Binding-site contacts:
Ligand atom F contacts residue LEU31 of chain 1.B at 3.8 Å.
Ligand atom C contacts residue PHE18 of chain 1.B at 4.2 Å (hydrophobic).
Ligand atom F contacts residue ILE26 of chain 1.B at 3.8 Å.
Ligand atom N contacts residue MET50 of chain 1.B at 3.7 Å.
Ligand atom N1 contacts residue MET70 of chain 1.B at 3.5 Å.
Ligand atom C7 contacts residue MET70 of chain 1.B at 3.9 Å (hydrophobic).
Ligand atom O contacts residue GLU53 of chain 1.B at 4.3 Å.
Ligand atom C3 contacts residue LEU86 of chain 1.A at 3.6 Å (hydrophobic).
Ligand atom C contacts residue MET71 of chain 1.B at 4.0 Å (hydrophobic).
Ligand atom C5 contacts residue ALA83 of chain 1.A at 4.3 Å (hydrophobic).
Ligand atom C2 contacts residue PHE67 of chain 1.B at 4.0 Å (hydrophobic).
Ligand atom C6 contacts residue MET50 of chain 1.B at 3.8 Å (hydrophobic).
Ligand atom F contacts residue ILE62 of chain 1.B at 4.1 Å.
Ligand atom C1 contacts residue PHE18 of chain 1.B at 3.9 Å (hydrophobic).
Ligand atom C6 contacts residue LEU86 of chain 1.A at 4.2 Å (hydrophobic).
Ligand atom N1 contacts residue VAL87 of chain 1.A at 3.8 Å.
Ligand atom C5 contacts residue MET71 of chain 1.B at 4.2 Å (hydrophobic).
Ligand atom C5 contacts residue LEU86 of chain 1.A at 3.8 Å (hydrophobic).
Ligand atom N contacts residue VAL54 of chain 1.B at 3.8 Å.
Ligand atom C7 contacts residue VAL54 of chain 1.B at 4.0 Å (hydrophobic).
Ligand atom O contacts residue ALA83 of chain 1.A at 4.2 Å.
Ligand atom O contacts residue MET50 of chain 1.B at 3.1 Å (h-bond).
Ligand atom N contacts residue ILE62 of chain 1.B at 3.9 Å.
Ligand atom C contacts residue LEU86 of chain 1.A at 3.7 Å (hydrophobic).
Ligand atom C4 contacts residue LEU86 of chain 1.A at 4.0 Å (hydrophobic).
Ligand atom C7 contacts residue ALA83 of chain 1.A at 4.2 Å (hydrophobic).
Ligand atom O contacts residue VAL54 of chain 1.B at 3.4 Å.
Ligand atom C1 contacts residue LEU86 of chain 1.A at 3.8 Å (hydrophobic).
Ligand atom F contacts residue PHE67 of chain 1.B at 4.0 Å.
Ligand atom C2 contacts residue LEU86 of chain 1.A at 3.9 Å (hydrophobic).
Ligand atom F contacts residue PHE18 of chain 1.B at 4.0 Å.
Ligand atom C5 contacts residue VAL87 of chain 1.A at 3.6 Å (hydrophobic).
Ligand atom C6 contacts residue VAL54 of chain 1.B at 3.4 Å (hydrophobic).
Ligand atom N1 contacts residue ALA83 of chain 1.A at 3.7 Å.
Ligand atom N contacts residue LEU86 of chain 1.A at 3.7 Å.
Ligand atom C contacts residue PHE67 of chain 1.B at 3.6 Å (hydrophobic).
Ligand atom C contacts residue VAL87 of chain 1.A at 4.1 Å (hydrophobic).
Ligand atom C1 contacts residue PHE67 of chain 1.B at 3.1 Å (hydrophobic).
Ligand atom O1 contacts residue MET70 of chain 1.B at 3.5 Å.
Ligand atom O1 contacts residue ALA83 of chain 1.A at 3.2 Å.

Sequence of chain 1.A:
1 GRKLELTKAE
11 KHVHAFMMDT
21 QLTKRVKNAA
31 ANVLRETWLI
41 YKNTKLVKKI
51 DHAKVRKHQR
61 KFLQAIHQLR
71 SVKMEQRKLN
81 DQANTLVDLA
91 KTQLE

Sequence of chain 1.B:
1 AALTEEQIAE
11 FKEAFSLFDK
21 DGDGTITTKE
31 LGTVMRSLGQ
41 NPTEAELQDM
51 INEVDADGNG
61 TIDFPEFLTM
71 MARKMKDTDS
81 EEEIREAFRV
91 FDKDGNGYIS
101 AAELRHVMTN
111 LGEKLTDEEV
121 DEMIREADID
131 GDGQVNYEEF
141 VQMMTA

The protein below binds the small molecule below.
Small molecule (SMILES): O=C1N=c2c(F)cccc2=C1NO